Binding-site contacts:
Ligand atom O13 contacts residue HIS93 of chain 1.A at 3.4 Å.
Ligand atom O14 contacts residue THR197 of chain 1.A at 3.0 Å (h-bond).
Ligand atom C04 contacts residue HIS93 of chain 1.A at 3.5 Å.
Ligand atom F23 contacts residue LEU202 of chain 1.A at 3.0 Å.
Ligand atom NP2 contacts residue HIS93 of chain 1.A at 3.3 Å (h-bond).
Ligand atom S11 contacts residue ZN1 of chain 1.B at 2.3 Å.
Ligand atom C04 contacts residue VAL120 of chain 1.A at 3.5 Å (hydrophobic).
Ligand atom O13 contacts residue VAL141 of chain 1.A at 3.9 Å.
Ligand atom O13 contacts residue ZN1 of chain 1.B at 2.4 Å.
Ligand atom C03 contacts residue LEU196 of chain 1.A at 3.9 Å (hydrophobic).
Ligand atom C01 contacts residue THR198 of chain 1.A at 3.5 Å.
Ligand atom F21 contacts residue LEU202 of chain 1.A at 3.4 Å.
Ligand atom C10 contacts residue IOC1 of chain 1.E at 3.9 Å.
Ligand atom O08 contacts residue GLN91 of chain 1.A at 3.8 Å.
Ligand atom O14 contacts residue LEU196 of chain 1.A at 3.2 Å.
Ligand atom C03 contacts residue ZN1 of chain 1.B at 3.3 Å.
Ligand atom F23 contacts residue VAL133 of chain 1.A at 3.1 Å.
Ligand atom C02 contacts residue THR198 of chain 1.A at 3.3 Å.
Ligand atom O13 contacts residue HIS118 of chain 1.A at 3.2 Å (h-bond).
Ligand atom C17 contacts residue PRO200 of chain 1.A at 3.9 Å (hydrophobic).
Ligand atom NP2 contacts residue HIS118 of chain 1.A at 3.2 Å (h-bond).
Ligand atom F22 contacts residue IOC1 of chain 1.E at 3.5 Å.
Ligand atom S11 contacts residue THR197 of chain 1.A at 3.8 Å.
Ligand atom C05 contacts residue GLN91 of chain 1.A at 3.5 Å.
Ligand atom NP2 contacts residue THR197 of chain 1.A at 2.7 Å (h-bond).
Ligand atom F22 contacts residue LEU196 of chain 1.A at 3.5 Å.
Ligand atom O14 contacts residue ZN1 of chain 1.B at 3.7 Å.
Ligand atom S11 contacts residue HIS118 of chain 1.A at 3.7 Å.
Ligand atom C18 contacts residue PRO200 of chain 1.A at 3.5 Å (hydrophobic).
Ligand atom C03 contacts residue HIS93 of chain 1.A at 3.7 Å.
Ligand atom O08 contacts residue IOC1 of chain 1.E at 2.9 Å.
Ligand atom O14 contacts residue TRP207 of chain 1.A at 3.9 Å.
Ligand atom NP2 contacts residue HIS95 of chain 1.A at 3.0 Å (h-bond).
Ligand atom C16 contacts residue IOC1 of chain 1.E at 3.6 Å.
Ligand atom C15 contacts residue IOC1 of chain 1.E at 3.9 Å.
Ligand atom NP2 contacts residue ZN1 of chain 1.B at 1.7 Å.
Ligand atom S11 contacts residue HIS93 of chain 1.A at 3.7 Å.
Ligand atom C19 contacts residue PRO200 of chain 1.A at 3.8 Å (hydrophobic).
Ligand atom F23 contacts residue LEU196 of chain 1.A at 3.4 Å.
Ligand atom F21 contacts residue PRO200 of chain 1.A at 3.5 Å.

A protein and the small-molecule ligand that binds it are described below.
Small molecule (SMILES): NS(=O)(=O)c1ccc(C(=O)NCc2ccc(F)c(F)c2F)cc1

Sequence of chain 1.A:
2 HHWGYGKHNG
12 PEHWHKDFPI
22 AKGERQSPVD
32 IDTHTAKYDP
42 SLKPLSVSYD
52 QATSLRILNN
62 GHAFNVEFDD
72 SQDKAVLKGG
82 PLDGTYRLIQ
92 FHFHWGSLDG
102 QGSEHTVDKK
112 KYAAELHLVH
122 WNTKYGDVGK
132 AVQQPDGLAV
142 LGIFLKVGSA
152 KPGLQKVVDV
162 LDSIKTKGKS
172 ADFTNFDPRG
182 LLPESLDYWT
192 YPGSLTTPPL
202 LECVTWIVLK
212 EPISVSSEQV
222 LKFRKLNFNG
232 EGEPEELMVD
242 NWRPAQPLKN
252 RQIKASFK